Binding-site contacts:
Ligand atom O6 contacts residue ASN116 of chain 1.A at 3.3 Å (h-bond).
Ligand atom N1 contacts residue ASP119 of chain 1.A at 2.8 Å (salt-bridge).
Ligand atom O3' contacts residue ASP30 of chain 1.A at 2.8 Å (salt-bridge).
Ligand atom O3A contacts residue GLY15 of chain 1.A at 3.1 Å (h-bond).
Ligand atom O1A contacts residue ALA18 of chain 1.A at 2.8 Å (h-bond).
Ligand atom PG contacts residue MG1 of chain 1.D at 3.2 Å.
Ligand atom O2' contacts residue PHE28 of chain 1.A at 3.3 Å.
Ligand atom O1G contacts residue PRO34 of chain 1.A at 3.5 Å.
Ligand atom O2B contacts residue SER17 of chain 1.A at 2.9 Å (h-bond).
Ligand atom O1B contacts residue GLY13 of chain 1.A at 3.5 Å (h-bond).
Ligand atom O1A contacts residue SER17 of chain 1.A at 3.4 Å (h-bond).
Ligand atom O1A contacts residue GLY15 of chain 1.A at 3.2 Å.
Ligand atom O6 contacts residue LYS117 of chain 1.A at 3.4 Å.
Ligand atom O2B contacts residue LYS16 of chain 1.A at 3.4 Å (salt-bridge).
Ligand atom N3B contacts residue GLY13 of chain 1.A at 3.2 Å (h-bond).
Ligand atom O6 contacts residue SER145 of chain 1.A at 3.4 Å.
Ligand atom O6 contacts residue ASP119 of chain 1.A at 3.5 Å (salt-bridge).
Ligand atom O2G contacts residue MG1 of chain 1.D at 2.1 Å.
Ligand atom N2 contacts residue ASP119 of chain 1.A at 2.8 Å (salt-bridge).
Ligand atom C2' contacts residue VAL29 of chain 1.A at 3.5 Å (hydrophobic).
Ligand atom O2B contacts residue MG1 of chain 1.D at 2.2 Å.
Ligand atom O3G contacts residue GLY60 of chain 1.A at 2.9 Å (h-bond).
Ligand atom PB contacts residue LYS16 of chain 1.A at 3.6 Å.
Ligand atom O3G contacts residue GLY12 of chain 1.A at 3.4 Å.
Ligand atom N7 contacts residue ASN116 of chain 1.A at 3.2 Å (h-bond).
Ligand atom O2' contacts residue VAL29 of chain 1.A at 2.7 Å (h-bond).
Ligand atom O2G contacts residue THR35 of chain 1.A at 2.9 Å (h-bond).
Ligand atom C5 contacts residue LYS117 of chain 1.A at 3.6 Å.
Ligand atom O1B contacts residue GLY15 of chain 1.A at 3.1 Å (h-bond).
Ligand atom C6 contacts residue LYS117 of chain 1.A at 3.5 Å.
Ligand atom O6 contacts residue ALA146 of chain 1.A at 2.9 Å (h-bond).
Ligand atom N3B contacts residue MG1 of chain 1.D at 3.4 Å.
Ligand atom O1B contacts residue VAL14 of chain 1.A at 3.2 Å (h-bond).
Ligand atom O4' contacts residue LYS117 of chain 1.A at 3.2 Å (salt-bridge).
Ligand atom PB contacts residue MG1 of chain 1.D at 3.3 Å.
Ligand atom O1B contacts residue LYS16 of chain 1.A at 2.9 Å (salt-bridge).
Ligand atom O3A contacts residue GLY13 of chain 1.A at 3.6 Å.
Ligand atom O3G contacts residue LYS16 of chain 1.A at 2.5 Å (salt-bridge).
Ligand atom O2' contacts residue ASP30 of chain 1.A at 3.1 Å (salt-bridge).
Ligand atom O6 contacts residue LYS147 of chain 1.A at 3.5 Å (salt-bridge).

This small molecule binds to this protein.
Small molecule (SMILES): Nc1nc2c(ncn2[C@@H]2O[C@H](CO[P](=O)(O)O[P](=O)(O)NP(=O)(O)O)[C@@H](O)[C@H]2O)c(=O)[nH]1

Sequence of chain 1.A:
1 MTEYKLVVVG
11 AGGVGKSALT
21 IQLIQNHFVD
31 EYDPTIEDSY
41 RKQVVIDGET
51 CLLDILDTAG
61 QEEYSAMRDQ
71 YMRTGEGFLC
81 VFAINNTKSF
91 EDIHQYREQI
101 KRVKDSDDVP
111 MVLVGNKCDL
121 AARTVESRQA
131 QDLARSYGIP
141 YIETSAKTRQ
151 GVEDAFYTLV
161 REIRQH